Sequence of chain 5.A:
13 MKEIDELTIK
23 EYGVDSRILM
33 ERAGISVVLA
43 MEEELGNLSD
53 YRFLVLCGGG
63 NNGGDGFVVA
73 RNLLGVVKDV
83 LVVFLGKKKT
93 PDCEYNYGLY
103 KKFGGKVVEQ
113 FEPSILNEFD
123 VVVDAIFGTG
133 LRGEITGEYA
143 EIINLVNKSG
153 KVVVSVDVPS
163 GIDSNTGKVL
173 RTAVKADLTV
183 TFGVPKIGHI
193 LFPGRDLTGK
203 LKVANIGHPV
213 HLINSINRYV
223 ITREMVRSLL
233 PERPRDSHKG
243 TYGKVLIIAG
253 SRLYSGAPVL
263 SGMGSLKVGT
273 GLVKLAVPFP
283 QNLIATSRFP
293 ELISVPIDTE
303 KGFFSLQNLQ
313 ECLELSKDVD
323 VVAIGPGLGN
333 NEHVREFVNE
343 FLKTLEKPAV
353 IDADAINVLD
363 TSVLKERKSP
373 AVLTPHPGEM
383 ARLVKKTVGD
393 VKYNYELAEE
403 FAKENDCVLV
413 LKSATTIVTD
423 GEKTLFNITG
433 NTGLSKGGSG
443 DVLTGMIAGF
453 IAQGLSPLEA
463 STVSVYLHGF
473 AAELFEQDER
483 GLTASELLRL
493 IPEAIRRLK

The small molecule below binds the protein below.
Small molecule (SMILES): CC(C)C[C@H](NC(=O)[C@H](CC1=CN=C2C=CC=CC12)NC(=O)[C@H](C)N)C(=O)N[C@@H](Cc1ccccc1)C(=O)N[C@@H](CCC(=O)O)C(=O)N[C@@H](C)C=O

Binding-site contacts:
Ligand atom CE1 contacts residue SER38 of chain 2.A at 3.9 Å.
Ligand atom CE2 contacts residue GLU45 of chain 2.A at 3.8 Å.
Ligand atom CA contacts residue VAL205 of chain 2.A at 3.9 Å (hydrophobic).
Ligand atom NE1 contacts residue ASN207 of chain 2.A at 3.5 Å (h-bond).
Ligand atom O contacts residue VAL205 of chain 2.A at 3.5 Å (h-bond).
Ligand atom N contacts residue GLU44 of chain 5.A at 3.1 Å (salt-bridge).
Ligand atom CZ2 contacts residue ARG34 of chain 2.A at 3.7 Å.
Ligand atom CG contacts residue VAL40 of chain 5.A at 3.8 Å (hydrophobic).
Ligand atom C contacts residue GLU44 of chain 5.A at 3.8 Å.
Ligand atom CE2 contacts residue ASN207 of chain 2.A at 3.5 Å.
Ligand atom CA contacts residue GLU44 of chain 5.A at 3.8 Å.
Ligand atom CD1 contacts residue ASN74 of chain 5.A at 3.9 Å.
Ligand atom CD1 contacts residue VAL40 of chain 5.A at 3.9 Å (hydrophobic).
Ligand atom CH2 contacts residue ARG34 of chain 2.A at 3.5 Å.
Ligand atom O contacts residue LYS204 of chain 2.A at 3.8 Å.
Ligand atom CZ contacts residue SER38 of chain 2.A at 3.5 Å.
Ligand atom O contacts residue ALA206 of chain 2.A at 3.2 Å.
Ligand atom CD2 contacts residue VAL40 of chain 5.A at 3.6 Å (hydrophobic).
Ligand atom CD2 contacts residue GLU45 of chain 2.A at 3.7 Å.
Ligand atom CE3 contacts residue LEU41 of chain 5.A at 3.9 Å (hydrophobic).
Ligand atom O contacts residue ASN207 of chain 2.A at 3.2 Å (h-bond).
Ligand atom CA contacts residue VAL205 of chain 2.A at 3.2 Å (hydrophobic).
Ligand atom CD1 contacts residue ASN207 of chain 2.A at 3.5 Å.
Ligand atom NE1 contacts residue ASN74 of chain 5.A at 3.0 Å (h-bond).
Ligand atom N contacts residue GLU44 of chain 5.A at 2.9 Å (salt-bridge).
Ligand atom CA contacts residue GLU44 of chain 5.A at 3.9 Å.
Ligand atom NE1 contacts residue VAL40 of chain 5.A at 3.9 Å.
Ligand atom O contacts residue VAL205 of chain 2.A at 2.9 Å (h-bond).
Ligand atom CE2 contacts residue VAL40 of chain 5.A at 3.7 Å (hydrophobic).
Ligand atom CD1 contacts residue SER38 of chain 2.A at 3.8 Å.
Ligand atom CZ2 contacts residue ASN74 of chain 5.A at 3.5 Å.
Ligand atom O contacts residue ASN207 of chain 2.A at 2.8 Å (h-bond).
Ligand atom CZ2 contacts residue ASN207 of chain 2.A at 3.7 Å.
Ligand atom C contacts residue VAL205 of chain 2.A at 3.4 Å (hydrophobic).
Ligand atom CB contacts residue GLU44 of chain 5.A at 3.5 Å.
Ligand atom CD2 contacts residue LEU41 of chain 2.A at 3.4 Å (hydrophobic).
Ligand atom CZ contacts residue ALA42 of chain 2.A at 3.6 Å (hydrophobic).
Ligand atom CE1 contacts residue ALA206 of chain 2.A at 3.9 Å (hydrophobic).
Ligand atom CH2 contacts residue ILE37 of chain 5.A at 3.9 Å (hydrophobic).
Ligand atom N contacts residue VAL205 of chain 2.A at 2.8 Å (h-bond).

Sequence of chain 2.A:
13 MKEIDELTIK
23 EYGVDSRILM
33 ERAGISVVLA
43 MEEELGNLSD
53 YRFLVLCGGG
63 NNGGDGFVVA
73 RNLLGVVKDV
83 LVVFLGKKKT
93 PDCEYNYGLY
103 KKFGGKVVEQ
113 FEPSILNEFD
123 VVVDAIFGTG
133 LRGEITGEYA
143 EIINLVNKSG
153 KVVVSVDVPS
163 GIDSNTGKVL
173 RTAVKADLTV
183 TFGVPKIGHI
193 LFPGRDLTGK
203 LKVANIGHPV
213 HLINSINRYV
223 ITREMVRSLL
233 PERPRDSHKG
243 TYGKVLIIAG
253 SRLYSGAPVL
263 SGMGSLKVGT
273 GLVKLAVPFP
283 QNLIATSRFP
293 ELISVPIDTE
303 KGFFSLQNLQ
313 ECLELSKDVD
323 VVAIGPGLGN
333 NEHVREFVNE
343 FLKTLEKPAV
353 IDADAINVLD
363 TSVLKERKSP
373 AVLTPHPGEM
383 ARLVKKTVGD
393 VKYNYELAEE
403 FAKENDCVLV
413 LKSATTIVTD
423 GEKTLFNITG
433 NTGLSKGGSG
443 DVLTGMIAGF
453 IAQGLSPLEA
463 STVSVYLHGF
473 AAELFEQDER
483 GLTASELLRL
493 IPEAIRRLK